Binding-site contacts:
Ligand atom O7 contacts residue ASN232 of chain 1.B at 2.9 Å (h-bond).
Ligand atom O5 contacts residue ASN232 of chain 1.B at 2.4 Å (h-bond).
Ligand atom C6 contacts residue ASN232 of chain 1.B at 2.9 Å.
Ligand atom C6 contacts residue VAL212 of chain 1.B at 3.9 Å (hydrophobic).
Ligand atom C1 contacts residue ASN232 of chain 1.B at 1.4 Å.
Ligand atom C4 contacts residue ASN232 of chain 1.B at 4.0 Å.
Ligand atom N2 contacts residue ASN232 of chain 1.B at 3.2 Å (h-bond).
Ligand atom C7 contacts residue ILE230 of chain 1.B at 4.3 Å (hydrophobic).
Ligand atom C8 contacts residue TYR262 of chain 1.B at 4.3 Å (hydrophobic).
Ligand atom C5 contacts residue ASN232 of chain 1.B at 3.1 Å.
Ligand atom C8 contacts residue ILE230 of chain 1.B at 3.6 Å (hydrophobic).
Ligand atom C3 contacts residue ASN232 of chain 1.B at 3.7 Å.
Ligand atom O6 contacts residue ASN232 of chain 1.B at 4.3 Å.
Ligand atom C8 contacts residue ILE276 of chain 1.B at 4.1 Å (hydrophobic).
Ligand atom C2 contacts residue ASN232 of chain 1.B at 2.5 Å.
Ligand atom O6 contacts residue VAL212 of chain 1.B at 4.2 Å.
Ligand atom O5 contacts residue THR274 of chain 1.B at 4.2 Å.
Ligand atom O7 contacts residue ILE230 of chain 1.B at 3.9 Å.
Ligand atom C7 contacts residue ASN232 of chain 1.B at 3.3 Å.

Sequence of chain 1.B:
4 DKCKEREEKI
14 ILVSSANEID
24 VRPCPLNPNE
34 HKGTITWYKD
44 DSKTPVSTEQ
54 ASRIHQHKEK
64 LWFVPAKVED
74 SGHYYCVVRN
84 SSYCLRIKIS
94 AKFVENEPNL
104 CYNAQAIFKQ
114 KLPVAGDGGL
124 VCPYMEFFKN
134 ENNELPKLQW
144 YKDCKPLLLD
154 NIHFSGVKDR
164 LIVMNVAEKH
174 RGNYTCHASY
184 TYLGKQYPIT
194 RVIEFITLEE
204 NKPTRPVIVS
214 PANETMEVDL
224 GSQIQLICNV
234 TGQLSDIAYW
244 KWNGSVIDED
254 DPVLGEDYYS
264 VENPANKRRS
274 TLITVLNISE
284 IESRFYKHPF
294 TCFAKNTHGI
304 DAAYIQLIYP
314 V

This small molecule binds to this protein.
Small molecule (SMILES): CC(=O)N[C@@H]1[C@@H](O)[C@H](O)[C@@H](CO)O[C@H]1O